Binding-site contacts:
Ligand atom C7 contacts residue ASN87 of chain 40.A at 3.1 Å.
Ligand atom C5 contacts residue ASN87 of chain 40.A at 3.7 Å.
Ligand atom C2 contacts residue ASN87 of chain 40.A at 2.4 Å.
Ligand atom O4 contacts residue LEU151 of chain 40.A at 4.1 Å.
Ligand atom C6 contacts residue LEU151 of chain 40.A at 3.8 Å (hydrophobic).
Ligand atom O6 contacts residue LEU91 of chain 40.A at 4.1 Å.
Ligand atom O7 contacts residue ASP85 of chain 40.A at 3.4 Å (salt-bridge).
Ligand atom C1 contacts residue ASN87 of chain 40.A at 1.4 Å.
Ligand atom C7 contacts residue ASP85 of chain 40.A at 4.4 Å.
Ligand atom C3 contacts residue ASN87 of chain 40.A at 3.8 Å.
Ligand atom O5 contacts residue ASN87 of chain 40.A at 2.4 Å (h-bond).
Ligand atom C6 contacts residue LEU91 of chain 40.A at 3.7 Å (hydrophobic).
Ligand atom C4 contacts residue ASN87 of chain 40.A at 4.2 Å.
Ligand atom N2 contacts residue ASN87 of chain 40.A at 2.8 Å (h-bond).
Ligand atom C8 contacts residue ASN87 of chain 40.A at 4.3 Å.
Ligand atom O7 contacts residue ASN87 of chain 40.A at 3.0 Å (h-bond).
Ligand atom C5 contacts residue LEU151 of chain 40.A at 4.1 Å (hydrophobic).
Ligand atom C1 contacts residue SER89 of chain 40.A at 4.5 Å.

This small molecule binds to this protein.
Small molecule (SMILES): CC(=O)N[C@@H]1[C@@H](O)[C@H](O)[C@@H](CO)O[C@H]1O

Sequence of chain 40.A:
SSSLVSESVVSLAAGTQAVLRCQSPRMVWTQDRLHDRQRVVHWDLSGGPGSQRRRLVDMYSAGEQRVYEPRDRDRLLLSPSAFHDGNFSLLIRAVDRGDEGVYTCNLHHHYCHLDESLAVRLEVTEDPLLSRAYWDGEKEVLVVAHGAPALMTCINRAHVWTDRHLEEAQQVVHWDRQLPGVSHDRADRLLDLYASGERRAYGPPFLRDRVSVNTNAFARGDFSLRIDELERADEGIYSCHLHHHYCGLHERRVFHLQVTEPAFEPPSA